Sequence of chain 1.F:
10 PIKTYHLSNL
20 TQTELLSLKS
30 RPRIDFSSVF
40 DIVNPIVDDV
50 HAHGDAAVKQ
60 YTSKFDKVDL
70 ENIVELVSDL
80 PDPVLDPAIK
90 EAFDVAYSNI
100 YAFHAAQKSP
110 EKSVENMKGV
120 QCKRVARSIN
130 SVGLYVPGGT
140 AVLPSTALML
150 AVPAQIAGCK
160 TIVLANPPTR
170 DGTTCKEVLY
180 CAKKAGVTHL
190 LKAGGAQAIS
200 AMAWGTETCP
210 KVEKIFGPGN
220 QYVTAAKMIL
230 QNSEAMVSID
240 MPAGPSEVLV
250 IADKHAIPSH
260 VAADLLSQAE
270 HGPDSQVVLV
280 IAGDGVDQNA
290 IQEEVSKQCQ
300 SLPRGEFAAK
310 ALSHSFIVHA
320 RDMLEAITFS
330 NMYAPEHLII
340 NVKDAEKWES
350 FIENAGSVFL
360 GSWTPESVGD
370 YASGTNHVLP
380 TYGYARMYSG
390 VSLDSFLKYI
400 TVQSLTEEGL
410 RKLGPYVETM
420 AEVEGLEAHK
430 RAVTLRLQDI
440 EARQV

Sequence of chain 1.E:
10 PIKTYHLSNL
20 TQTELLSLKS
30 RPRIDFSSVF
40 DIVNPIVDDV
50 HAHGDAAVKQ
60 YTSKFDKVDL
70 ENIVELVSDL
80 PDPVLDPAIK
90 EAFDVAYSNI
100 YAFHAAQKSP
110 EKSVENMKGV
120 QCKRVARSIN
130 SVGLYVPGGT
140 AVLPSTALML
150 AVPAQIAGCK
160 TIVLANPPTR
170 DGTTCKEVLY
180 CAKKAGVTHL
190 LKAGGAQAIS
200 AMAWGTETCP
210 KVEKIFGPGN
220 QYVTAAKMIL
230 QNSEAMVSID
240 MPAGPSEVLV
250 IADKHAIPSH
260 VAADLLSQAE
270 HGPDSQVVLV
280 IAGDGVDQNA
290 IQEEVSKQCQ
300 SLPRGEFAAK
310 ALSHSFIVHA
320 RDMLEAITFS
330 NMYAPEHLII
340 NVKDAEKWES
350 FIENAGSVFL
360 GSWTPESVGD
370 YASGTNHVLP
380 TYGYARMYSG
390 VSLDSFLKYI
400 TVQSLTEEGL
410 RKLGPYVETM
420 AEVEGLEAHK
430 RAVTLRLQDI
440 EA

This small molecule binds to this protein.
Small molecule (SMILES): N[C@@H](Cc1c[nH]c[nH+]1)C(=O)O

Binding-site contacts:
Ligand atom ND1 contacts residue ASP369 of chain 1.E at 2.9 Å (salt-bridge).
Ligand atom C contacts residue HIS336 of chain 1.E at 3.5 Å.
Ligand atom NE2 contacts residue GLU423 of chain 1.F at 2.9 Å (salt-bridge).
Ligand atom OXT contacts residue NAD1 of chain 1.V at 2.9 Å.
Ligand atom CE1 contacts residue HIS428 of chain 1.F at 3.4 Å.
Ligand atom O contacts residue GLU335 of chain 1.E at 3.1 Å (salt-bridge).
Ligand atom CE1 contacts residue ZN1 of chain 1.T at 3.1 Å.
Ligand atom CB contacts residue NAD1 of chain 1.V at 3.5 Å.
Ligand atom N contacts residue ZN1 of chain 1.T at 2.1 Å.
Ligand atom ND1 contacts residue ZN1 of chain 1.T at 2.1 Å.
Ligand atom NE2 contacts residue SER144 of chain 1.E at 3.4 Å (h-bond).
Ligand atom O contacts residue HIS336 of chain 1.E at 3.1 Å.
Ligand atom CB contacts residue ASP369 of chain 1.E at 3.6 Å.
Ligand atom CB contacts residue ZN1 of chain 1.T at 3.4 Å.
Ligand atom CA contacts residue SER245 of chain 1.E at 3.3 Å.
Ligand atom C contacts residue SER245 of chain 1.E at 3.2 Å.
Ligand atom OXT contacts residue GLU335 of chain 1.E at 2.7 Å (salt-bridge).
Ligand atom OXT contacts residue SER245 of chain 1.E at 2.5 Å (h-bond).
Ligand atom C contacts residue GLU335 of chain 1.E at 3.3 Å.
Ligand atom CD2 contacts residue SER144 of chain 1.E at 3.4 Å.
Ligand atom CE1 contacts residue HIS270 of chain 1.E at 3.5 Å.
Ligand atom ND1 contacts residue HIS428 of chain 1.F at 3.2 Å (h-bond).
Ligand atom ND1 contacts residue HIS270 of chain 1.E at 3.1 Å (h-bond).
Ligand atom CE1 contacts residue TYR370 of chain 1.E at 3.5 Å (hydrophobic).
Ligand atom CD2 contacts residue HIS376 of chain 1.E at 3.3 Å.
Ligand atom N contacts residue SER245 of chain 1.E at 3.6 Å (h-bond).
Ligand atom CA contacts residue ZN1 of chain 1.T at 3.0 Å.
Ligand atom CG contacts residue ZN1 of chain 1.T at 3.1 Å.
Ligand atom N contacts residue ASP369 of chain 1.E at 3.0 Å (salt-bridge).
Ligand atom N contacts residue GLU365 of chain 1.E at 3.2 Å (salt-bridge).
Ligand atom O contacts residue NAD1 of chain 1.V at 3.5 Å.
Ligand atom N contacts residue GLN267 of chain 1.E at 2.6 Å (h-bond).
Ligand atom CB contacts residue HIS376 of chain 1.E at 3.5 Å.
Ligand atom OXT contacts residue HIS336 of chain 1.E at 3.6 Å.
Ligand atom O contacts residue HIS376 of chain 1.E at 2.9 Å (h-bond).
Ligand atom CA contacts residue NAD1 of chain 1.V at 3.5 Å.
Ligand atom C contacts residue NAD1 of chain 1.V at 3.1 Å.
Ligand atom CE1 contacts residue GLU423 of chain 1.F at 3.5 Å.
Ligand atom N contacts residue HIS270 of chain 1.E at 2.9 Å (h-bond).
Ligand atom CA contacts residue HIS270 of chain 1.E at 3.3 Å.